Binding-site contacts:
Ligand atom O3G contacts residue LYS1170 of chain 1.A at 3.3 Å (salt-bridge).
Ligand atom O2' contacts residue GLY1081 of chain 1.A at 3.5 Å (h-bond).
Ligand atom O1G contacts residue LYS1170 of chain 1.A at 3.4 Å (salt-bridge).
Ligand atom O2' contacts residue GLN1080 of chain 1.A at 3.6 Å.
Ligand atom O4' contacts residue A3 of chain 1.D at 3.2 Å (h-bond).
Ligand atom O1B contacts residue TRP989 of chain 1.A at 3.4 Å.
Ligand atom O4 contacts residue LYS913 of chain 1.A at 3.3 Å.
Ligand atom O3' contacts residue TRP989 of chain 1.A at 3.5 Å.
Ligand atom O1A contacts residue ARG920 of chain 1.A at 2.5 Å (salt-bridge).
Ligand atom O2A contacts residue A3 of chain 1.D at 3.5 Å (h-bond).
Ligand atom C2' contacts residue ASN990 of chain 1.A at 3.3 Å.
Ligand atom N3 contacts residue A3 of chain 1.D at 3.3 Å (h-bond).
Ligand atom O2A contacts residue MG1 of chain 1.E at 2.1 Å.
Ligand atom O3B contacts residue LYS988 of chain 1.A at 3.6 Å.
Ligand atom O2G contacts residue LYS1170 of chain 1.A at 2.7 Å (salt-bridge).
Ligand atom O1G contacts residue MG1 of chain 1.E at 3.2 Å.
Ligand atom O1B contacts residue ASP1126 of chain 1.A at 3.2 Å (salt-bridge).
Ligand atom O2A contacts residue ASP1126 of chain 1.A at 3.1 Å (salt-bridge).
Ligand atom PA contacts residue ARG920 of chain 1.A at 3.3 Å.
Ligand atom O2 contacts residue GLY1081 of chain 1.A at 3.2 Å (h-bond).
Ligand atom O3' contacts residue ASN990 of chain 1.A at 2.4 Å (h-bond).
Ligand atom O2 contacts residue GLN1080 of chain 1.A at 3.2 Å.
Ligand atom O4 contacts residue A3 of chain 1.D at 3.3 Å (h-bond).
Ligand atom O2' contacts residue ASN990 of chain 1.A at 2.5 Å (h-bond).
Ligand atom O1G contacts residue ASP985 of chain 1.A at 3.7 Å.
Ligand atom PG contacts residue LYS1170 of chain 1.A at 3.3 Å.
Ligand atom O5' contacts residue A3 of chain 1.D at 3.2 Å (h-bond).
Ligand atom C4 contacts residue A3 of chain 1.D at 3.2 Å.
Ligand atom O2B contacts residue TRP989 of chain 1.A at 3.6 Å (h-bond).
Ligand atom O1G contacts residue ALA986 of chain 1.A at 2.9 Å (h-bond).
Ligand atom C6 contacts residue A3 of chain 1.D at 3.5 Å.
Ligand atom N3A contacts residue ARG920 of chain 1.A at 3.2 Å (salt-bridge).
Ligand atom C5' contacts residue A3 of chain 1.D at 3.4 Å.
Ligand atom C3' contacts residue ASN990 of chain 1.A at 3.3 Å.
Ligand atom PA contacts residue MG1 of chain 1.E at 3.6 Å.
Ligand atom O2B contacts residue ASN990 of chain 1.A at 3.3 Å (h-bond).
Ligand atom C5 contacts residue A3 of chain 1.D at 3.5 Å.
Ligand atom C2 contacts residue A3 of chain 1.D at 3.4 Å.
Ligand atom N1 contacts residue A3 of chain 1.D at 3.5 Å.
Ligand atom C5' contacts residue ASP1126 of chain 1.A at 3.3 Å.

This small molecule binds to this protein.
Small molecule (SMILES): O=c1ccn([C@@H]2O[C@H](COP(=O)(O)NP(=O)(O)OP(=O)(O)O)[C@@H](O)[C@H]2O)c(=O)[nH]1

Sequence of chain 1.A:
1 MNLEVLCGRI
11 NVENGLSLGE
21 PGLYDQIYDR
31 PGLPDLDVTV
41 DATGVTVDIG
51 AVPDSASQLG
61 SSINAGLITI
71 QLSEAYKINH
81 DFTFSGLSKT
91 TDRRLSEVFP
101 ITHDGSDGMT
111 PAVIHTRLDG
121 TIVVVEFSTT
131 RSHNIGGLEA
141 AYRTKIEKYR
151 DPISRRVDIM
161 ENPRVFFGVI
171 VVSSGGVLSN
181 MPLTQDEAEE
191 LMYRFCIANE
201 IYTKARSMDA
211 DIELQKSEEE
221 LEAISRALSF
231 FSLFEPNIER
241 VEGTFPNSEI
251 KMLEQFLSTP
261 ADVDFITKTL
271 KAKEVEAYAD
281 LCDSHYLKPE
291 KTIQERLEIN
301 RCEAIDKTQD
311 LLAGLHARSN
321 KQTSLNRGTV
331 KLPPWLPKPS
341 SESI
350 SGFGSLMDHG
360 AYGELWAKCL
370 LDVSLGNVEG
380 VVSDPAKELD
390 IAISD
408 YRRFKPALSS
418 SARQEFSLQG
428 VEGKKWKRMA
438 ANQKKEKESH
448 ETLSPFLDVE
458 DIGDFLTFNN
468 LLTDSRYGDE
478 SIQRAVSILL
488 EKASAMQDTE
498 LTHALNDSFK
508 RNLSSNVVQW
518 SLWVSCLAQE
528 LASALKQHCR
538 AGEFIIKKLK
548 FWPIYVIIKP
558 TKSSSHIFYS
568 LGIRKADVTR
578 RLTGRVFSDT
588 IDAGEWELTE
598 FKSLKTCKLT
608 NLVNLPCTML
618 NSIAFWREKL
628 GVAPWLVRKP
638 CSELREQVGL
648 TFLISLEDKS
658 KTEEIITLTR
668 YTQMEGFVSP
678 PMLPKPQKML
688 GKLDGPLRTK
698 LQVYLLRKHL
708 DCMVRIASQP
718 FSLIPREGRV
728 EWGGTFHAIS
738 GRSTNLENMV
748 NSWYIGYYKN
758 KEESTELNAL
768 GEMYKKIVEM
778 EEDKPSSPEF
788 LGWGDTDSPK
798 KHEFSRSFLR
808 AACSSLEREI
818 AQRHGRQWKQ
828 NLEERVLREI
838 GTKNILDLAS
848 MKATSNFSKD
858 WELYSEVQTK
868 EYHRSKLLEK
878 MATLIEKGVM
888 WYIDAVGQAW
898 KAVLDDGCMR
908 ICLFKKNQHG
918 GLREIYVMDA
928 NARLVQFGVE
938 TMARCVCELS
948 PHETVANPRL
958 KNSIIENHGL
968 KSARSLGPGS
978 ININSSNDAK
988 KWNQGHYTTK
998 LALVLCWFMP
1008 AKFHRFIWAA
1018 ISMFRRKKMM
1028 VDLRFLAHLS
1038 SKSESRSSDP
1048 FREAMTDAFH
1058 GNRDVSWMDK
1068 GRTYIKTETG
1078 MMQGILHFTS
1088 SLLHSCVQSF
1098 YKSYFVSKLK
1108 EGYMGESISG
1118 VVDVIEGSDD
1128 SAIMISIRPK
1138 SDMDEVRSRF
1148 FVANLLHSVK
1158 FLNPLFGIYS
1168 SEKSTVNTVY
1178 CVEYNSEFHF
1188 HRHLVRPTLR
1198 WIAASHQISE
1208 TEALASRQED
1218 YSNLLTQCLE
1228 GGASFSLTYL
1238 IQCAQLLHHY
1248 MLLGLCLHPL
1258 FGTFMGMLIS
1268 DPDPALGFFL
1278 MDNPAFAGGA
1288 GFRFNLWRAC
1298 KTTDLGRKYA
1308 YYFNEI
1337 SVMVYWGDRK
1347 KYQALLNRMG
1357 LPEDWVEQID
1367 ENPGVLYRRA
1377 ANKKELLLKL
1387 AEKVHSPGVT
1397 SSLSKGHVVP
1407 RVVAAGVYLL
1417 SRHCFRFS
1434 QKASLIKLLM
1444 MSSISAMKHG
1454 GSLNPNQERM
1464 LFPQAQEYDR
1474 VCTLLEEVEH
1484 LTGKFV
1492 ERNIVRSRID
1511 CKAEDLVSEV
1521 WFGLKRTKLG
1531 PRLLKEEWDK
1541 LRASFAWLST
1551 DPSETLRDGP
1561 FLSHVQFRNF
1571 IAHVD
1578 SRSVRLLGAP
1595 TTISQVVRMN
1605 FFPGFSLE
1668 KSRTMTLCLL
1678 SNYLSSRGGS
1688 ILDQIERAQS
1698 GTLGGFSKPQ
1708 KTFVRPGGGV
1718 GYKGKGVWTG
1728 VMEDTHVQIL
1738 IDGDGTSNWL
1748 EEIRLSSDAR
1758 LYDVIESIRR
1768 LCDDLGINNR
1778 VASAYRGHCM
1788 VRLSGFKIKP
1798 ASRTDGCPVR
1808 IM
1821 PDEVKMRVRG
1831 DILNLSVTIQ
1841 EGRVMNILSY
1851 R